Binding-site contacts:
Ligand atom C24 contacts residue HIS60 of chain 2.D at 3.5 Å.
Ligand atom C22 contacts residue TYR82 of chain 2.C at 3.4 Å (hydrophobic).
Ligand atom C23 contacts residue TRP90 of chain 2.D at 3.4 Å (hydrophobic).
Ligand atom C11 contacts residue TYR62 of chain 2.D at 3.3 Å (hydrophobic).
Ligand atom C25 contacts residue HIS60 of chain 2.D at 3.3 Å.
Ligand atom N09 contacts residue ILE28 of chain 2.D at 3.7 Å.
Ligand atom C04 contacts residue GLU26 of chain 2.D at 3.5 Å.
Ligand atom C08 contacts residue ILE28 of chain 2.D at 3.8 Å (hydrophobic).
Ligand atom C04 contacts residue SER52 of chain 2.C at 3.4 Å.
Ligand atom C02 contacts residue PHE49 of chain 2.C at 3.8 Å (hydrophobic).
Ligand atom C12 contacts residue TYR62 of chain 2.D at 3.2 Å (hydrophobic).
Ligand atom N19 contacts residue VAL92 of chain 2.D at 3.3 Å.
Ligand atom C14 contacts residue TRP90 of chain 2.D at 3.6 Å (hydrophobic).
Ligand atom C18 contacts residue TYR62 of chain 2.D at 3.6 Å (hydrophobic).
Ligand atom CL01 contacts residue PHE49 of chain 2.C at 3.5 Å.
Ligand atom CL01 contacts residue ARG22 of chain 2.D at 3.7 Å.
Ligand atom N13 contacts residue TYR62 of chain 2.D at 2.9 Å (h-bond).
Ligand atom C10 contacts residue TYR62 of chain 2.D at 3.3 Å (hydrophobic).
Ligand atom C18 contacts residue ILE44 of chain 2.C at 3.9 Å (hydrophobic).
Ligand atom C30 contacts residue LEU23 of chain 2.D at 3.5 Å (hydrophobic).
Ligand atom C24 contacts residue TYR62 of chain 2.D at 3.2 Å (hydrophobic).
Ligand atom C18 contacts residue VAL92 of chain 2.D at 3.5 Å (hydrophobic).
Ligand atom C20 contacts residue LEU114 of chain 2.D at 3.9 Å (hydrophobic).
Ligand atom C25 contacts residue ILE28 of chain 2.D at 3.9 Å (hydrophobic).
Ligand atom C29 contacts residue LEU48 of chain 2.C at 3.7 Å (hydrophobic).
Ligand atom C02 contacts residue LEU23 of chain 2.D at 3.9 Å (hydrophobic).
Ligand atom C03 contacts residue SER52 of chain 2.C at 3.7 Å.
Ligand atom N19 contacts residue TYR62 of chain 2.D at 3.2 Å.
Ligand atom C30 contacts residue PHE49 of chain 2.C at 3.9 Å (hydrophobic).
Ligand atom C21 contacts residue LEU114 of chain 2.D at 3.8 Å (hydrophobic).
Ligand atom C30 contacts residue LEU48 of chain 2.C at 3.7 Å (hydrophobic).
Ligand atom C21 contacts residue TYR82 of chain 2.C at 3.7 Å (hydrophobic).
Ligand atom C03 contacts residue GLU26 of chain 2.D at 3.4 Å.
Ligand atom N19 contacts residue ILE44 of chain 2.C at 3.9 Å.
Ligand atom C25 contacts residue GLU26 of chain 2.D at 3.9 Å.
Ligand atom C20 contacts residue THR79 of chain 2.C at 3.5 Å.
Ligand atom CL01 contacts residue LEU23 of chain 2.D at 3.6 Å.
Ligand atom C16 contacts residue TYR62 of chain 2.D at 3.4 Å (hydrophobic).
Ligand atom O26 contacts residue GLU26 of chain 2.D at 3.8 Å.
Ligand atom C23 contacts residue TYR62 of chain 2.D at 3.5 Å (hydrophobic).

Sequence of chain 2.C:
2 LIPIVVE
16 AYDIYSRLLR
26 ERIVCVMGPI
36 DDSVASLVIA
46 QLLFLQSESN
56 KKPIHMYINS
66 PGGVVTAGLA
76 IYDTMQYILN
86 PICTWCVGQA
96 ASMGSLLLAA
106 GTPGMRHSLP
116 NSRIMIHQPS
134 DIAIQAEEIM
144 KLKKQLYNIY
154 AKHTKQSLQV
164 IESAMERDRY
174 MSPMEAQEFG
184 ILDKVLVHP

Sequence of chain 2.D:
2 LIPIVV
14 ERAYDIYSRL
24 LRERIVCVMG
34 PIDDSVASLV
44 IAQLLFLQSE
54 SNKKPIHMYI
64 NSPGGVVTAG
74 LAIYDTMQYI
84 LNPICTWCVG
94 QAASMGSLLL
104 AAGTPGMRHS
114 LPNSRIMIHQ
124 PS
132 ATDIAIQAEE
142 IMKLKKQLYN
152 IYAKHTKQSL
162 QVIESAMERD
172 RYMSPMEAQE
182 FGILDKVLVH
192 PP

The protein below binds the small molecule below.
Small molecule (SMILES): Cn1c2c(c(=O)n(Cc3ccc(Cl)cc3)c1=O)CN(Cc1cccc(C#N)c1)CC2